The small molecule below binds the protein below.
Small molecule (SMILES): CC(=O)N[C@H]1[C@H](O[C@H]2[C@H](O)[C@@H](NC(C)=O)CO[C@@H]2CO)O[C@H](CO)[C@@H](O)[C@@H]1O

Sequence of chain 1.C:
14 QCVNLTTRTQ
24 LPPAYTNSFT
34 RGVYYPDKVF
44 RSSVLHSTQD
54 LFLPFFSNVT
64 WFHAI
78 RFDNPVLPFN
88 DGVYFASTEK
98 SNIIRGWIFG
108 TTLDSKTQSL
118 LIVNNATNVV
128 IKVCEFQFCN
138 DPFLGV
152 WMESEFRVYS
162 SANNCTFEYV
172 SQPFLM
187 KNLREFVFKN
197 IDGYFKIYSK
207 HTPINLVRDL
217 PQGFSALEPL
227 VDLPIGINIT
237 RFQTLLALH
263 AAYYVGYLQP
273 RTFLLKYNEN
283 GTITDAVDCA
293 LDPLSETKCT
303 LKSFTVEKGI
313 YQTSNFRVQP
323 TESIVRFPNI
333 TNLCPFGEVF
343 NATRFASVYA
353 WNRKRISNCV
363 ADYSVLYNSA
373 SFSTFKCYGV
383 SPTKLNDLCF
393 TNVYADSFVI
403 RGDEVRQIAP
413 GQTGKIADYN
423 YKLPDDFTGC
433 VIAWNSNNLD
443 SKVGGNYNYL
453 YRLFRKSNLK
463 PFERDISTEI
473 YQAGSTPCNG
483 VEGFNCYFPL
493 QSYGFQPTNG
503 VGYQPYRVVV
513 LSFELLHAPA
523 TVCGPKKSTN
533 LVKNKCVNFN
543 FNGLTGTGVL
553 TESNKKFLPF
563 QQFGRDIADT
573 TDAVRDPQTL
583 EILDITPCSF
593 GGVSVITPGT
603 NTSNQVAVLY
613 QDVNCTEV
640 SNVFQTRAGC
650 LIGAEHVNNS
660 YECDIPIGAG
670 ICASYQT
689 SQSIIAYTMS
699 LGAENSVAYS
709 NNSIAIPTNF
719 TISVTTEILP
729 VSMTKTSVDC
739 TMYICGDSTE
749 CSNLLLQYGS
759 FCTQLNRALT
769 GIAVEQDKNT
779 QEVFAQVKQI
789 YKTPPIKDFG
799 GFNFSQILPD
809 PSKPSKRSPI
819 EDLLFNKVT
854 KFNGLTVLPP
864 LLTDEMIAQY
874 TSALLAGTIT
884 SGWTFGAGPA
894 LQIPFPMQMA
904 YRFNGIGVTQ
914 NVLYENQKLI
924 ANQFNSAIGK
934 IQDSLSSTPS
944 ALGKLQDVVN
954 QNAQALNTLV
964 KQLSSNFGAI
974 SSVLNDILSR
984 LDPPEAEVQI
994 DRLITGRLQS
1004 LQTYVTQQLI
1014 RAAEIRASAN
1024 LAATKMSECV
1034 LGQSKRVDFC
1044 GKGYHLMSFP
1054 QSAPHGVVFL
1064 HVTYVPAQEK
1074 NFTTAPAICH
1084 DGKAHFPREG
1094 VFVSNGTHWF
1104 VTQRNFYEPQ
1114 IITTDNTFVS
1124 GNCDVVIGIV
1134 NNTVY

Binding-site contacts:
Ligand atom C5 contacts residue ASN717 of chain 1.C at 3.6 Å.
Ligand atom O6 contacts residue GLN926 of chain 1.C at 3.4 Å (h-bond).
Ligand atom O4 contacts residue LEU922 of chain 1.C at 3.5 Å.
Ligand atom C8 contacts residue LEU922 of chain 1.C at 4.1 Å (hydrophobic).
Ligand atom C4 contacts residue ASN717 of chain 1.C at 4.2 Å.
Ligand atom C5 contacts residue GLN926 of chain 1.C at 4.5 Å.
Ligand atom C2 contacts residue ASN717 of chain 1.C at 2.5 Å.
Ligand atom C7 contacts residue ASN717 of chain 1.C at 3.3 Å.
Ligand atom C8 contacts residue ASN717 of chain 1.C at 4.3 Å.
Ligand atom C4 contacts residue LEU922 of chain 1.C at 4.1 Å (hydrophobic).
Ligand atom C1 contacts residue ASN717 of chain 1.C at 1.4 Å.
Ligand atom C3 contacts residue ASN717 of chain 1.C at 3.8 Å.
Ligand atom C8 contacts residue ASN925 of chain 1.C at 4.4 Å.
Ligand atom C5 contacts residue LEU922 of chain 1.C at 4.1 Å (hydrophobic).
Ligand atom C8 contacts residue THR716 of chain 1.C at 4.2 Å.
Ligand atom N2 contacts residue ASN717 of chain 1.C at 2.9 Å (h-bond).
Ligand atom C3 contacts residue LEU922 of chain 1.C at 4.1 Å (hydrophobic).
Ligand atom O7 contacts residue ASN717 of chain 1.C at 3.3 Å (h-bond).
Ligand atom O5 contacts residue ASN717 of chain 1.C at 2.4 Å (h-bond).
Ligand atom C6 contacts residue GLN926 of chain 1.C at 4.1 Å.
Ligand atom C7 contacts residue LEU922 of chain 1.C at 3.9 Å (hydrophobic).
Ligand atom O7 contacts residue LEU922 of chain 1.C at 3.6 Å.
Ligand atom O6 contacts residue LEU922 of chain 1.C at 4.1 Å.